The protein below binds the small molecule below.
Small molecule (SMILES): CN(c1ccc(F)c(O)c1)c1cccc(-c2cccc(O)c2F)n1

Sequence of chain 4.A:
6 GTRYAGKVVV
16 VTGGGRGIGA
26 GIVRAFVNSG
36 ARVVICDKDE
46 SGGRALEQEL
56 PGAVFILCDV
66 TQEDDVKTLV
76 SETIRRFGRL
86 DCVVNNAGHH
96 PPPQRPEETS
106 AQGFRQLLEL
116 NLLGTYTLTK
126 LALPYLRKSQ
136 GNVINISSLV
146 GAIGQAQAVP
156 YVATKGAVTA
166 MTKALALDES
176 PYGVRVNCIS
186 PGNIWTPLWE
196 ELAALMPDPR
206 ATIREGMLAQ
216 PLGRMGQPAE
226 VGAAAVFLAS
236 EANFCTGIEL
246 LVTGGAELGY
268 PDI

Binding-site contacts:
Ligand atom F01 contacts residue VAL145 of chain 4.A at 3.4 Å.
Ligand atom C04 contacts residue SER143 of chain 4.A at 3.6 Å.
Ligand atom C05 contacts residue SER143 of chain 4.A at 3.5 Å.
Ligand atom C11 contacts residue LEU197 of chain 4.A at 3.3 Å (hydrophobic).
Ligand atom F01 contacts residue NAD1 of chain 4.C at 3.7 Å.
Ligand atom F01 contacts residue PRO186 of chain 4.A at 3.7 Å.
Ligand atom C04 contacts residue TYR255 of chain 1.A at 3.5 Å (hydrophobic).
Ligand atom C18 contacts residue GLN150 of chain 4.A at 3.7 Å.
Ligand atom C05 contacts residue NAD1 of chain 4.C at 3.2 Å.
Ligand atom O02 contacts residue HIS95 of chain 4.A at 3.8 Å.
Ligand atom C03 contacts residue ASN188 of chain 4.A at 3.5 Å.
Ligand atom C10 contacts residue LEU197 of chain 4.A at 3.5 Å (hydrophobic).
Ligand atom C07 contacts residue TRP194 of chain 4.A at 3.7 Å (hydrophobic).
Ligand atom C12 contacts residue TRP194 of chain 4.A at 3.5 Å (hydrophobic).
Ligand atom C16 contacts residue GLN150 of chain 4.A at 3.4 Å.
Ligand atom C02 contacts residue ASN188 of chain 4.A at 3.4 Å.
Ligand atom N02 contacts residue GLN150 of chain 4.A at 3.6 Å (h-bond).
Ligand atom O02 contacts residue GLN152 of chain 4.A at 3.2 Å (h-bond).
Ligand atom O01 contacts residue NAD1 of chain 4.C at 2.9 Å.
Ligand atom C13 contacts residue ALA151 of chain 4.A at 3.0 Å (hydrophobic).
Ligand atom C06 contacts residue NAD1 of chain 4.C at 3.6 Å.
Ligand atom C17 contacts residue GLN150 of chain 4.A at 3.7 Å.
Ligand atom C04 contacts residue NAD1 of chain 4.C at 3.5 Å.
Ligand atom O01 contacts residue SER143 of chain 4.A at 2.5 Å (h-bond).
Ligand atom C15 contacts residue GLN150 of chain 4.A at 3.4 Å.
Ligand atom C05 contacts residue TYR156 of chain 4.A at 3.4 Å (hydrophobic).
Ligand atom F01 contacts residue SER143 of chain 4.A at 2.9 Å.
Ligand atom C07 contacts residue NAD1 of chain 4.C at 3.7 Å.
Ligand atom C03 contacts residue TYR255 of chain 1.A at 3.2 Å (hydrophobic).
Ligand atom C06 contacts residue TYR156 of chain 4.A at 3.5 Å (hydrophobic).
Ligand atom C14 contacts residue GLN150 of chain 4.A at 3.7 Å.
Ligand atom F01 contacts residue TYR255 of chain 1.A at 2.9 Å.
Ligand atom C13 contacts residue GLN150 of chain 4.A at 3.6 Å.
Ligand atom O01 contacts residue TYR156 of chain 4.A at 2.5 Å (h-bond).
Ligand atom O02 contacts residue ALA151 of chain 4.A at 2.9 Å (h-bond).
Ligand atom C18 contacts residue ALA151 of chain 4.A at 3.4 Å (hydrophobic).
Ligand atom C11 contacts residue TRP194 of chain 4.A at 3.5 Å (hydrophobic).
Ligand atom C12 contacts residue LEU197 of chain 4.A at 3.7 Å (hydrophobic).
Ligand atom C06 contacts residue HIS95 of chain 4.A at 3.6 Å.
Ligand atom F02 contacts residue HIS95 of chain 4.A at 3.0 Å.

Sequence of chain 1.A:
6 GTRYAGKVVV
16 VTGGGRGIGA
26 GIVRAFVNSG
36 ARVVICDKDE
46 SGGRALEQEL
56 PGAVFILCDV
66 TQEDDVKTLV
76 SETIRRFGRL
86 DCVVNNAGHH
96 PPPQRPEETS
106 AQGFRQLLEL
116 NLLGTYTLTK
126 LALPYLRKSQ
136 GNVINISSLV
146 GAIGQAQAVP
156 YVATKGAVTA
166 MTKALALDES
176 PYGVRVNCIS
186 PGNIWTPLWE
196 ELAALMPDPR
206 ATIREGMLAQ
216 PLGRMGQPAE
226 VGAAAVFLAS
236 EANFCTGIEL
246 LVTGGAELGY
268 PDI